This protein binds this small molecule.
Small molecule (SMILES): C[C@H](N)C(=O)O

Binding-site contacts:
Ligand atom CA contacts residue HIS121 of chain 1.A at 3.8 Å.
Ligand atom C contacts residue ARG376 of chain 1.A at 3.4 Å.
Ligand atom O contacts residue ARG376 of chain 1.A at 3.0 Å (salt-bridge).
Ligand atom OXT contacts residue ALA29 of chain 1.A at 3.6 Å.
Ligand atom CB contacts residue ARG376 of chain 1.A at 4.4 Å.
Ligand atom C contacts residue ALA28 of chain 1.A at 3.9 Å (hydrophobic).
Ligand atom OXT contacts residue ARG376 of chain 1.A at 3.0 Å (salt-bridge).
Ligand atom CB contacts residue HIS121 of chain 1.A at 3.2 Å.
Ligand atom N contacts residue HIS121 of chain 1.A at 3.4 Å (h-bond).
Ligand atom OXT contacts residue ASN173 of chain 1.A at 4.0 Å.
Ligand atom N contacts residue LYS224 of chain 1.A at 4.2 Å.
Ligand atom N contacts residue PLP1 of chain 1.B at 3.5 Å.
Ligand atom CA contacts residue ASN173 of chain 1.A at 4.4 Å.
Ligand atom N contacts residue CSS361 of chain 1.A at 4.4 Å.
Ligand atom O contacts residue ALA28 of chain 1.A at 4.4 Å.
Ligand atom CB contacts residue ASN173 of chain 1.A at 3.0 Å.
Ligand atom O contacts residue ARG356 of chain 1.A at 3.7 Å.
Ligand atom CA contacts residue CSS361 of chain 1.A at 4.2 Å.
Ligand atom CB contacts residue CSS361 of chain 1.A at 3.9 Å.
Ligand atom CA contacts residue HIS360 of chain 1.A at 4.1 Å.
Ligand atom C contacts residue ALA29 of chain 1.A at 3.9 Å (hydrophobic).
Ligand atom O contacts residue ALA29 of chain 1.A at 3.6 Å.
Ligand atom CB contacts residue HIS360 of chain 1.A at 3.0 Å.
Ligand atom OXT contacts residue ALA28 of chain 1.A at 2.9 Å (h-bond).

Sequence of chain 1.A:
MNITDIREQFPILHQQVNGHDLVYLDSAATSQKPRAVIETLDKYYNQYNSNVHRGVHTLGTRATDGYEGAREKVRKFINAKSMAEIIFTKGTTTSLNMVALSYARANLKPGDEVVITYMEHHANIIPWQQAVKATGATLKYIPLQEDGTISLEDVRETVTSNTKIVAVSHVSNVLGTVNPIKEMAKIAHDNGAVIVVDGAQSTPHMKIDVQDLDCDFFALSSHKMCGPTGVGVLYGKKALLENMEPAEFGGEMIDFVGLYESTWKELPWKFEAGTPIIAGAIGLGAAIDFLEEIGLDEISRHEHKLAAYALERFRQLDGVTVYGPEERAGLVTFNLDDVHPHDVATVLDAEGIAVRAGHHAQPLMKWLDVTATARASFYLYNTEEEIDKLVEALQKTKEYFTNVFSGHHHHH